Sequence of chain 1.B:
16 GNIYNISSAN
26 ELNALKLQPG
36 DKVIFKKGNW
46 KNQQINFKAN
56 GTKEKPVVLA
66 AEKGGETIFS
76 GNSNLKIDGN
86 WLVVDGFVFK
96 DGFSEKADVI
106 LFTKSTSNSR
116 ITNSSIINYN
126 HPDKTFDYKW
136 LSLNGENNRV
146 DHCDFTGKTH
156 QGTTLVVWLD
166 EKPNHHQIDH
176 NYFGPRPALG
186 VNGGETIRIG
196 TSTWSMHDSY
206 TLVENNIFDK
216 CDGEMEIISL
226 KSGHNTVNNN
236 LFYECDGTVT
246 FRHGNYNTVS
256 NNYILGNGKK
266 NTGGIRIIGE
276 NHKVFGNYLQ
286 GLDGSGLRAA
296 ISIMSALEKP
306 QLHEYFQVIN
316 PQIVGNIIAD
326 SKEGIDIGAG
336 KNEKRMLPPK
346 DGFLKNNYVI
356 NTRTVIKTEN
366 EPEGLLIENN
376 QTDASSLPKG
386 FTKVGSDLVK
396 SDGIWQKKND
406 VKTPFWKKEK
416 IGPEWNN

This protein binds this small molecule.
Small molecule (SMILES): O=C(O)C1=C[C@H](O)[C@H](O)[C@H](O[C@H]2[C@H](O)[C@H](O)[C@H](O[C@H]3[C@H](O)[C@H](O)[C@H](O[C@H]4[C@H](O)[C@H](O)[C@H](O)O[C@H]4C(=O)O)O[C@H]3C(=O)O)O[C@H]2C(=O)O)O1

Binding-site contacts:
Ligand atom C3 contacts residue TYR310 of chain 1.B at 3.4 Å (hydrophobic).
Ligand atom O6A contacts residue TYR310 of chain 1.B at 3.8 Å.
Ligand atom O6A contacts residue LYS134 of chain 1.B at 2.9 Å (salt-bridge).
Ligand atom O2 contacts residue HIS308 of chain 1.B at 3.5 Å (h-bond).
Ligand atom O1 contacts residue GLU166 of chain 1.A at 3.6 Å.
Ligand atom O6B contacts residue ASN187 of chain 1.B at 3.5 Å.
Ligand atom O3 contacts residue THR196 of chain 1.B at 3.7 Å.
Ligand atom O6A contacts residue ARG271 of chain 1.B at 2.9 Å (salt-bridge).
Ligand atom C6 contacts residue TYR310 of chain 1.B at 3.7 Å (hydrophobic).
Ligand atom O4 contacts residue ARG193 of chain 1.B at 3.6 Å (salt-bridge).
Ligand atom O2 contacts residue HIS248 of chain 1.B at 2.4 Å (h-bond).
Ligand atom O6A contacts residue SER197 of chain 1.B at 2.7 Å (h-bond).
Ligand atom C1 contacts residue ARG193 of chain 1.B at 3.6 Å.
Ligand atom C3 contacts residue ARG247 of chain 1.B at 3.7 Å.
Ligand atom C3 contacts residue THR196 of chain 1.B at 3.8 Å.
Ligand atom O3 contacts residue GLU166 of chain 1.A at 3.7 Å.
Ligand atom C5 contacts residue TYR310 of chain 1.B at 3.0 Å (hydrophobic).
Ligand atom C6 contacts residue ARG271 of chain 1.B at 3.6 Å.
Ligand atom O2 contacts residue TYR310 of chain 1.B at 3.5 Å (h-bond).
Ligand atom O4 contacts residue LYS226 of chain 1.B at 3.3 Å (salt-bridge).
Ligand atom O5 contacts residue TYR310 of chain 1.B at 3.5 Å (h-bond).
Ligand atom O6B contacts residue ARG271 of chain 1.B at 3.3 Å (salt-bridge).
Ligand atom O6B contacts residue ARG193 of chain 1.B at 3.3 Å (salt-bridge).
Ligand atom O5 contacts residue LYS226 of chain 1.B at 3.6 Å.
Ligand atom O3 contacts residue TYR310 of chain 1.B at 3.2 Å (h-bond).
Ligand atom C4 contacts residue TYR310 of chain 1.B at 2.6 Å (hydrophobic).
Ligand atom O2 contacts residue LYS226 of chain 1.B at 3.6 Å.
Ligand atom O6B contacts residue LYS226 of chain 1.B at 3.2 Å (salt-bridge).
Ligand atom C6 contacts residue SER197 of chain 1.B at 3.5 Å.
Ligand atom C4 contacts residue ASN187 of chain 1.B at 3.7 Å.
Ligand atom O6B contacts residue SER197 of chain 1.B at 2.9 Å (h-bond).
Ligand atom C6 contacts residue LYS134 of chain 1.B at 3.8 Å.
Ligand atom O3 contacts residue LYS226 of chain 1.B at 2.8 Å (salt-bridge).
Ligand atom C2 contacts residue HIS248 of chain 1.B at 3.6 Å.
Ligand atom C2 contacts residue HIS308 of chain 1.B at 3.6 Å.
Ligand atom O6B contacts residue THR196 of chain 1.B at 3.4 Å.
Ligand atom O2 contacts residue GLU166 of chain 1.A at 3.3 Å.
Ligand atom O6B contacts residue LYS134 of chain 1.B at 3.8 Å.
Ligand atom O6A contacts residue TRP163 of chain 1.B at 3.4 Å.
Ligand atom C5 contacts residue ASN187 of chain 1.B at 3.5 Å.

Sequence of chain 1.A:
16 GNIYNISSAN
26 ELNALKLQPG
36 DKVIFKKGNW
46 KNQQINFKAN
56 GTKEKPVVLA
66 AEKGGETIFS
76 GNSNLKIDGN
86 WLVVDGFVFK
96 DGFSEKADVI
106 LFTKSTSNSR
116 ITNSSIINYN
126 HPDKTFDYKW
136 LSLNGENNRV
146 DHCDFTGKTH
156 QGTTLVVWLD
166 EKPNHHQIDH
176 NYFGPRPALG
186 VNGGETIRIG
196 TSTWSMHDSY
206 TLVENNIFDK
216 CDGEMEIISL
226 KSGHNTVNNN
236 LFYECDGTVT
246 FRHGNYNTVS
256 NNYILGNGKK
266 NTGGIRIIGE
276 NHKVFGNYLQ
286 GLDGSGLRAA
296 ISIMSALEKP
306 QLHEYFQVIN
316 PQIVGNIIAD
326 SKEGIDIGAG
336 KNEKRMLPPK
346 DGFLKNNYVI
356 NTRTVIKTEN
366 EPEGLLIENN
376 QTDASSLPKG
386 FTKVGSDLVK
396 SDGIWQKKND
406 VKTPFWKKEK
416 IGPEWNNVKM